The protein below binds the small molecule below.
Small molecule (SMILES): CC(=O)N[C@@H]1[C@@H](O)[C@H](O)[C@@H](CO)O[C@H]1O

Binding-site contacts:
Ligand atom C3 contacts residue ASN103 of chain 1.E at 3.9 Å.
Ligand atom C7 contacts residue ASN103 of chain 1.E at 3.2 Å.
Ligand atom O6 contacts residue LYS117 of chain 1.E at 3.2 Å (salt-bridge).
Ligand atom O6 contacts residue GLY114 of chain 1.E at 3.7 Å.
Ligand atom C1 contacts residue ASN103 of chain 1.E at 1.5 Å.
Ligand atom C2 contacts residue ASN103 of chain 1.E at 2.5 Å.
Ligand atom C8 contacts residue ASN103 of chain 1.E at 4.4 Å.
Ligand atom O5 contacts residue LYS117 of chain 1.E at 3.8 Å.
Ligand atom C5 contacts residue ASN103 of chain 1.E at 3.8 Å.
Ligand atom C6 contacts residue LYS117 of chain 1.E at 4.2 Å.
Ligand atom C6 contacts residue GLY114 of chain 1.E at 4.2 Å.
Ligand atom N2 contacts residue ASN103 of chain 1.E at 3.0 Å (h-bond).
Ligand atom O7 contacts residue ASN103 of chain 1.E at 3.1 Å (h-bond).
Ligand atom C4 contacts residue ASN103 of chain 1.E at 4.4 Å.
Ligand atom O5 contacts residue ASN103 of chain 1.E at 2.5 Å (h-bond).
Ligand atom C5 contacts residue LYS117 of chain 1.E at 4.3 Å.

Sequence of chain 1.E:
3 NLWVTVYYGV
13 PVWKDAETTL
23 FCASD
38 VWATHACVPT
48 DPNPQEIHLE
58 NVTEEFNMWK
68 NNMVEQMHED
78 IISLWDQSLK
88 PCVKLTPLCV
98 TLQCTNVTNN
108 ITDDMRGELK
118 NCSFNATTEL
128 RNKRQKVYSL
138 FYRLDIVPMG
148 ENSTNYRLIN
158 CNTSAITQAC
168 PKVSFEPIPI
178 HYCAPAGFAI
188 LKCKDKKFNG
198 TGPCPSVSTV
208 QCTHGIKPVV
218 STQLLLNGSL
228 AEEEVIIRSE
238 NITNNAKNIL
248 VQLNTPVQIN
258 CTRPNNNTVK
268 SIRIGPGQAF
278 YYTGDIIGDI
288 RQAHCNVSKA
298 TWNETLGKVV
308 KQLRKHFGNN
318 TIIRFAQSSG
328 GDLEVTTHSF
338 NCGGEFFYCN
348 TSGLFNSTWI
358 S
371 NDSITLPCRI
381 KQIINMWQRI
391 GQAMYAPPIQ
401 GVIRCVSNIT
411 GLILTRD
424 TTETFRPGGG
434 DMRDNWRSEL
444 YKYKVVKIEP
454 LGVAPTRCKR